Sequence of chain 1.Q:
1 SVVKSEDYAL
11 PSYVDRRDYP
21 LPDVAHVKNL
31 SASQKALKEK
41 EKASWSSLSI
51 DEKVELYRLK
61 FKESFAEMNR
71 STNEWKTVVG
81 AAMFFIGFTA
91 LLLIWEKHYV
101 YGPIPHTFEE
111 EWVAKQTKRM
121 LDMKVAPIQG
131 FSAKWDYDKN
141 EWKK

A small-molecule ligand and the protein it binds are described below.
Small molecule (SMILES): CCCCCCCCCCO[C@@H]1O[C@H](CO)[C@@H](O[C@H]2O[C@H](CO)[C@@H](O)[C@H](O)[C@H]2O)[C@H](O)[C@H]1O

Binding-site contacts:
Ligand atom C34 contacts residue TRP95 of chain 1.Q at 3.8 Å (hydrophobic).
Ligand atom C22 contacts residue HIS98 of chain 1.Q at 3.8 Å.
Ligand atom C43 contacts residue PHE88 of chain 1.Q at 4.4 Å (hydrophobic).
Ligand atom C22 contacts residue TYR99 of chain 1.Q at 4.2 Å (hydrophobic).
Ligand atom C22 contacts residue ILE94 of chain 1.Q at 4.3 Å (hydrophobic).
Ligand atom C40 contacts residue TRP95 of chain 1.Q at 4.4 Å (hydrophobic).
Ligand atom C37 contacts residue LEU91 of chain 1.Q at 4.2 Å (hydrophobic).
Ligand atom C18 contacts residue HIS98 of chain 1.Q at 3.1 Å.
Ligand atom C43 contacts residue LEU92 of chain 1.Q at 4.2 Å (hydrophobic).
Ligand atom C31 contacts residue TRP95 of chain 1.Q at 4.5 Å (hydrophobic).
Ligand atom C19 contacts residue HIS98 of chain 1.Q at 3.9 Å.
Ligand atom C28 contacts residue ILE94 of chain 1.Q at 4.1 Å (hydrophobic).
Ligand atom C40 contacts residue LEU91 of chain 1.Q at 4.2 Å (hydrophobic).
Ligand atom C28 contacts residue TRP95 of chain 1.Q at 3.9 Å (hydrophobic).
Ligand atom C40 contacts residue LEU92 of chain 1.Q at 4.3 Å (hydrophobic).
Ligand atom C31 contacts residue LEU91 of chain 1.Q at 4.3 Å (hydrophobic).
Ligand atom C34 contacts residue LEU91 of chain 1.Q at 3.3 Å (hydrophobic).
Ligand atom C18 contacts residue ILE94 of chain 1.Q at 4.4 Å (hydrophobic).